Binding-site contacts:
Ligand atom CCM contacts residue PLD1 of chain 1.V at 4.3 Å.
Ligand atom CBA contacts residue PRO287 of chain 1.C at 3.8 Å (hydrophobic).
Ligand atom CBQ contacts residue PLD1 of chain 1.V at 4.3 Å.
Ligand atom CCJ contacts residue PRO280 of chain 1.C at 4.0 Å (hydrophobic).
Ligand atom CCJ contacts residue LEU281 of chain 1.C at 3.7 Å (hydrophobic).
Ligand atom CBK contacts residue PRO280 of chain 1.C at 4.5 Å (hydrophobic).
Ligand atom CBI contacts residue PLD1 of chain 1.V at 4.5 Å.
Ligand atom CBE contacts residue LEU283 of chain 1.C at 3.9 Å (hydrophobic).
Ligand atom CBT contacts residue GLN284 of chain 1.C at 3.4 Å.
Ligand atom CCM contacts residue PRO280 of chain 1.C at 4.0 Å (hydrophobic).
Ligand atom CBA contacts residue PLD1 of chain 1.V at 4.4 Å.
Ligand atom CBG contacts residue GLN284 of chain 1.C at 4.5 Å.
Ligand atom CBT contacts residue PLD1 of chain 1.V at 4.0 Å.
Ligand atom OBV contacts residue LEU281 of chain 1.C at 4.1 Å.
Ligand atom CCJ contacts residue GLN284 of chain 1.C at 3.7 Å.
Ligand atom OBV contacts residue GLN284 of chain 1.C at 2.9 Å (h-bond).
Ligand atom OBV contacts residue PLD1 of chain 1.V at 4.2 Å.
Ligand atom CBA contacts residue LEU283 of chain 1.C at 3.8 Å (hydrophobic).
Ligand atom CBE contacts residue GLN284 of chain 1.C at 4.2 Å.
Ligand atom CBC contacts residue LEU283 of chain 1.C at 3.8 Å (hydrophobic).
Ligand atom CCM contacts residue GLN284 of chain 1.C at 3.3 Å.
Ligand atom CBG contacts residue LEU283 of chain 1.C at 4.4 Å (hydrophobic).
Ligand atom CBE contacts residue PLD1 of chain 1.V at 4.4 Å.
Ligand atom CBI contacts residue PRO280 of chain 1.C at 4.4 Å (hydrophobic).
Ligand atom CBI contacts residue GLN284 of chain 1.C at 4.3 Å.

Sequence of chain 1.C:
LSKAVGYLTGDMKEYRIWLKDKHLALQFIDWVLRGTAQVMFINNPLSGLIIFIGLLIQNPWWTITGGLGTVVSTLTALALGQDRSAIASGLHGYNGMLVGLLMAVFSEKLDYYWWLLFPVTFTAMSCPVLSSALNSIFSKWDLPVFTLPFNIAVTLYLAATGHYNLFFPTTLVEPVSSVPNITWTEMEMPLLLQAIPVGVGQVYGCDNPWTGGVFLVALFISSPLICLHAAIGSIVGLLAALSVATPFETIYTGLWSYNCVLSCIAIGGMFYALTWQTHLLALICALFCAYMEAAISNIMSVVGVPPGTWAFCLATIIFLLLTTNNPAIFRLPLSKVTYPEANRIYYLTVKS

A protein and the small-molecule ligand that binds it are described below.
Small molecule (SMILES): CCCCCCCCCCC(CCCCCCCCCC)(CO[C@H]1O[C@@H](CO)[C@H](O[C@@H]2O[C@@H](CO)[C@H](O)[C@@H](O)[C@@H]2O)[C@@H](O)[C@@H]1O)CO[C@H]1O[C@@H](CO)[C@H](O[C@@H]2O[C@@H](CO)[C@H](O)[C@@H](O)[C@@H]2O)[C@@H](O)[C@H]1O